Sequence of chain 1.E:
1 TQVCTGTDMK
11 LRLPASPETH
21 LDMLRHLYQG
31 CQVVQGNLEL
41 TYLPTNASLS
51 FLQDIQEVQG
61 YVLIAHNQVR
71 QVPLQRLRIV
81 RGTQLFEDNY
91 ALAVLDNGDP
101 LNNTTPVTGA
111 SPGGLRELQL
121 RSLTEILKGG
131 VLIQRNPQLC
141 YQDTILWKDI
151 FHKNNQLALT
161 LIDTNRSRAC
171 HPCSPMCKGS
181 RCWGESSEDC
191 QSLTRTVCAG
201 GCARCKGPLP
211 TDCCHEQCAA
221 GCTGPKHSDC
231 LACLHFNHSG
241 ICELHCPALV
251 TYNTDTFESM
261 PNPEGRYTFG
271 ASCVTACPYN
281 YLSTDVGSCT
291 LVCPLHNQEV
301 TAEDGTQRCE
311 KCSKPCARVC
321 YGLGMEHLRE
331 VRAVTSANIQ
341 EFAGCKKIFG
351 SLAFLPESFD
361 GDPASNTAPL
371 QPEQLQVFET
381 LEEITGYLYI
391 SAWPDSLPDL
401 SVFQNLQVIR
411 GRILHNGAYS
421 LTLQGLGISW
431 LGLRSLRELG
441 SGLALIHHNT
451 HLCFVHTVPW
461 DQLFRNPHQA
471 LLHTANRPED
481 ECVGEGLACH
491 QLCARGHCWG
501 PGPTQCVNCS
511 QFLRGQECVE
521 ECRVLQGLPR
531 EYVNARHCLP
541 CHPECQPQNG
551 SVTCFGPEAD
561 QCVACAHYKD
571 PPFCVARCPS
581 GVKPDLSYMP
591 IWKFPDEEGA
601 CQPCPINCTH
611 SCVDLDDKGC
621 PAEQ

Binding-site contacts:
Ligand atom C2 contacts residue ASN237 of chain 1.E at 2.5 Å.
Ligand atom C1 contacts residue GLY240 of chain 1.E at 4.0 Å.
Ligand atom O7 contacts residue GLY240 of chain 1.E at 4.3 Å.
Ligand atom N2 contacts residue ASN237 of chain 1.E at 2.9 Å (h-bond).
Ligand atom C1 contacts residue ASN237 of chain 1.E at 1.4 Å.
Ligand atom O5 contacts residue ASN237 of chain 1.E at 2.3 Å (h-bond).
Ligand atom C5 contacts residue GLY240 of chain 1.E at 3.7 Å.
Ligand atom C8 contacts residue LEU231 of chain 1.E at 3.7 Å (hydrophobic).
Ligand atom C7 contacts residue ASN237 of chain 1.E at 3.6 Å.
Ligand atom O6 contacts residue GLY240 of chain 1.E at 3.3 Å (h-bond).
Ligand atom C8 contacts residue CYS230 of chain 1.E at 3.6 Å (hydrophobic).
Ligand atom C8 contacts residue CYS233 of chain 1.E at 4.2 Å (hydrophobic).
Ligand atom O5 contacts residue GLY240 of chain 1.E at 3.7 Å.
Ligand atom C5 contacts residue ASN237 of chain 1.E at 3.6 Å.
Ligand atom O7 contacts residue ASN237 of chain 1.E at 3.9 Å.
Ligand atom C8 contacts residue ALA232 of chain 1.E at 3.9 Å (hydrophobic).
Ligand atom C4 contacts residue ASN237 of chain 1.E at 4.2 Å.
Ligand atom O6 contacts residue SER239 of chain 1.E at 3.5 Å.
Ligand atom C6 contacts residue GLN32 of chain 1.E at 3.9 Å.
Ligand atom C6 contacts residue GLY240 of chain 1.E at 4.0 Å.
Ligand atom C3 contacts residue ASN237 of chain 1.E at 3.8 Å.

A small-molecule ligand and the protein it binds are described below.
Small molecule (SMILES): CC(=O)N[C@H]1[C@H](O[C@H]2[C@H](O)[C@@H](NC(C)=O)CO[C@@H]2CO)O[C@H](CO)[C@@H](O[C@@H]2O[C@H](CO)[C@@H](O)[C@H](O)[C@@H]2O)[C@@H]1O